Sequence of chain 1.C:
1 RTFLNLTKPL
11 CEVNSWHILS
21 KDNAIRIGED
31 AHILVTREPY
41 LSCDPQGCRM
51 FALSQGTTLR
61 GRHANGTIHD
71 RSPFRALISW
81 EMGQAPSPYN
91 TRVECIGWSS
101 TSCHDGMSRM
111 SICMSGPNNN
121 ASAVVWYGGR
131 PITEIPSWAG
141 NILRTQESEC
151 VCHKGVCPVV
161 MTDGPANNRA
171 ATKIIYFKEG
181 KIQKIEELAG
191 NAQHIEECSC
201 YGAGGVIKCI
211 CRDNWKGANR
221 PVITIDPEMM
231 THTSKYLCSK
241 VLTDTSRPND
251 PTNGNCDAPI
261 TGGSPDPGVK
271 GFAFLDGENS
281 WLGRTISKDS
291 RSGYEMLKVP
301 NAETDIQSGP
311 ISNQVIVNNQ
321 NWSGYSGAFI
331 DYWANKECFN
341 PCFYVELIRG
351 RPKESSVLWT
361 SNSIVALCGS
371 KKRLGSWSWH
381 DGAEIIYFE

The small molecule below binds the protein below.
Small molecule (SMILES): CC(=O)N[C@@H]1[C@@H](O)[C@H](O)[C@@H](CO)O[C@H]1O

Binding-site contacts:
Ligand atom C4 contacts residue ASN5 of chain 1.C at 4.3 Å.
Ligand atom O7 contacts residue ASN5 of chain 1.C at 3.2 Å (h-bond).
Ligand atom C5 contacts residue LYS154 of chain 1.C at 4.3 Å.
Ligand atom O7 contacts residue THR7 of chain 1.C at 3.7 Å.
Ligand atom O6 contacts residue LYS154 of chain 1.C at 3.5 Å (salt-bridge).
Ligand atom C5 contacts residue ASN5 of chain 1.C at 3.7 Å.
Ligand atom C3 contacts residue ASN5 of chain 1.C at 3.8 Å.
Ligand atom C2 contacts residue ASN5 of chain 1.C at 2.4 Å.
Ligand atom C1 contacts residue ASN5 of chain 1.C at 1.4 Å.
Ligand atom C6 contacts residue LYS154 of chain 1.C at 3.8 Å.
Ligand atom O5 contacts residue ASN5 of chain 1.C at 2.4 Å (h-bond).
Ligand atom N2 contacts residue ASN5 of chain 1.C at 2.8 Å (h-bond).
Ligand atom O5 contacts residue LYS154 of chain 1.C at 3.6 Å.
Ligand atom C7 contacts residue ASN5 of chain 1.C at 3.2 Å.